The protein below binds the small molecule below.
Small molecule (SMILES): CC(=O)N[C@H]1[C@H](O[C@H]2[C@H](O)[C@@H](NC(C)=O)CO[C@@H]2CO)O[C@H](CO)[C@@H](O)[C@@H]1O

Binding-site contacts:
Ligand atom C7 contacts residue SER545 of chain 1.B at 4.2 Å.
Ligand atom O7 contacts residue SER420 of chain 1.B at 2.4 Å (h-bond).
Ligand atom O7 contacts residue SER545 of chain 1.B at 4.5 Å.
Ligand atom C8 contacts residue ASN546 of chain 1.B at 4.0 Å.
Ligand atom C8 contacts residue SER545 of chain 1.B at 3.6 Å.
Ligand atom O5 contacts residue ASN546 of chain 1.B at 2.4 Å (h-bond).
Ligand atom C1 contacts residue ASN546 of chain 1.B at 1.4 Å.
Ligand atom C2 contacts residue ASN546 of chain 1.B at 2.4 Å.
Ligand atom C8 contacts residue LYS419 of chain 1.B at 4.2 Å.
Ligand atom O6 contacts residue ASN546 of chain 1.B at 4.2 Å.
Ligand atom C5 contacts residue ASN546 of chain 1.B at 3.6 Å.
Ligand atom C7 contacts residue ASN546 of chain 1.B at 4.1 Å.
Ligand atom N2 contacts residue SER420 of chain 1.B at 3.8 Å.
Ligand atom C4 contacts residue ASN546 of chain 1.B at 4.2 Å.
Ligand atom C8 contacts residue ASP543 of chain 1.B at 3.5 Å.
Ligand atom C8 contacts residue SER420 of chain 1.B at 3.5 Å.
Ligand atom N2 contacts residue ASN546 of chain 1.B at 3.5 Å (h-bond).
Ligand atom C7 contacts residue HIS417 of chain 1.B at 4.4 Å.
Ligand atom C7 contacts residue SER420 of chain 1.B at 3.0 Å.
Ligand atom O7 contacts residue ILE421 of chain 1.B at 4.1 Å.
Ligand atom O3 contacts residue ASN546 of chain 1.B at 3.5 Å (h-bond).
Ligand atom C3 contacts residue ASN546 of chain 1.B at 3.5 Å.
Ligand atom O7 contacts residue HIS417 of chain 1.B at 3.4 Å.

Sequence of chain 1.B:
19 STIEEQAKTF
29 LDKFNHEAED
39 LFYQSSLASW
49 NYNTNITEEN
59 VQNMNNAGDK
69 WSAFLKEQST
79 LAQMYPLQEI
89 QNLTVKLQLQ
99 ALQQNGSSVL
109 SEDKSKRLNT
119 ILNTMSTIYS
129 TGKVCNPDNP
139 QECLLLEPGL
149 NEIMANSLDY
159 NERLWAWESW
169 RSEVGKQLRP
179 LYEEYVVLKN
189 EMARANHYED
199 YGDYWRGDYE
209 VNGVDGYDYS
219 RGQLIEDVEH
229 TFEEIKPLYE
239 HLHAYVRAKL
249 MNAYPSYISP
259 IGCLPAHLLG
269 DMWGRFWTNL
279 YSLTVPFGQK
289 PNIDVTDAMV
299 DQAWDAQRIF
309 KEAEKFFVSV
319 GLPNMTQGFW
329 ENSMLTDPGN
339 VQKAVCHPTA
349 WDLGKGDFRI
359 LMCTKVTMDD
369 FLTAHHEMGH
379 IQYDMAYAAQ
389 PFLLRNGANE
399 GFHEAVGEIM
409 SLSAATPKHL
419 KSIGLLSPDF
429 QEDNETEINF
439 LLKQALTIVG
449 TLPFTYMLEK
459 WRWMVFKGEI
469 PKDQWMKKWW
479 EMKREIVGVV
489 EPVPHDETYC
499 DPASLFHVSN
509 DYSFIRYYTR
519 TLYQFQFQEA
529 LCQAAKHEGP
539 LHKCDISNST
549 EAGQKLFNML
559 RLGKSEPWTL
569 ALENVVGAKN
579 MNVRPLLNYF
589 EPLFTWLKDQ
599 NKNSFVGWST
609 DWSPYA